Binding-site contacts:
Ligand atom C2 contacts residue SER59 of chain 3.B at 4.4 Å.
Ligand atom C5 contacts residue LEU60 of chain 3.B at 4.4 Å (hydrophobic).
Ligand atom C4 contacts residue ASN57 of chain 3.B at 4.2 Å.
Ligand atom N2 contacts residue SER59 of chain 3.B at 4.4 Å.
Ligand atom C1 contacts residue SER59 of chain 3.B at 3.4 Å.
Ligand atom C1 contacts residue ASN57 of chain 3.B at 1.4 Å.
Ligand atom C1 contacts residue LEU60 of chain 3.B at 4.2 Å (hydrophobic).
Ligand atom C2 contacts residue ASN57 of chain 3.B at 2.5 Å.
Ligand atom C7 contacts residue ASN57 of chain 3.B at 3.4 Å.
Ligand atom C3 contacts residue ASN57 of chain 3.B at 3.8 Å.
Ligand atom O5 contacts residue ASN57 of chain 3.B at 2.3 Å (h-bond).
Ligand atom C5 contacts residue ASN57 of chain 3.B at 3.7 Å.
Ligand atom C8 contacts residue ASN57 of chain 3.B at 4.5 Å.
Ligand atom O5 contacts residue SER59 of chain 3.B at 4.2 Å.
Ligand atom O7 contacts residue ASN57 of chain 3.B at 3.4 Å (h-bond).
Ligand atom N2 contacts residue ASN57 of chain 3.B at 2.9 Å (h-bond).
Ligand atom O5 contacts residue LEU60 of chain 3.B at 3.7 Å.

Sequence of chain 3.B:
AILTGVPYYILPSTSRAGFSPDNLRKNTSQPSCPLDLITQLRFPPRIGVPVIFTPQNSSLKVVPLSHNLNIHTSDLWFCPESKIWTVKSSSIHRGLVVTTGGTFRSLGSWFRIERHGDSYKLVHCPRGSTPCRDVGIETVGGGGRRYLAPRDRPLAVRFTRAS

This protein binds this small molecule.
Small molecule (SMILES): CC(=O)N[C@@H]1[C@@H](O)[C@H](O)[C@@H](CO)O[C@H]1O